This protein binds this small molecule.
Small molecule (SMILES): CC(C)=CCC[N@H+](C)[C@H]1CC=C(C)CC1

Sequence of chain 1.B:
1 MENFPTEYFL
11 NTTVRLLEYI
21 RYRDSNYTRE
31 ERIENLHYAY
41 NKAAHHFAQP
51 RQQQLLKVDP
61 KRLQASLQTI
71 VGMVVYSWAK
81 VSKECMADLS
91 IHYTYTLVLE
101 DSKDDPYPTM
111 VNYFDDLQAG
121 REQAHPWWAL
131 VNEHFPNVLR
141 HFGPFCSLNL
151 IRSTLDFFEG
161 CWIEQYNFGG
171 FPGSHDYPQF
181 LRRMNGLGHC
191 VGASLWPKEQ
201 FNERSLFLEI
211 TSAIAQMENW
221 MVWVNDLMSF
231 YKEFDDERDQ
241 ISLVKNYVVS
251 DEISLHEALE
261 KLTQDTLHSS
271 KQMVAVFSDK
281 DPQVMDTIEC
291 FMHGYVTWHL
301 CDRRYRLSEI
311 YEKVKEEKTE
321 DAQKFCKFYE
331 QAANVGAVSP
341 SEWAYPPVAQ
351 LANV

Binding-site contacts:
Ligand atom C08 contacts residue ASN225 of chain 1.B at 3.4 Å.
Ligand atom C17 contacts residue POP1 of chain 1.F at 3.4 Å.
Ligand atom C10 contacts residue TYR295 of chain 1.B at 3.5 Å (hydrophobic).
Ligand atom C36 contacts residue POP1 of chain 1.F at 3.5 Å.
Ligand atom N35 contacts residue GLY186 of chain 1.B at 3.8 Å.
Ligand atom C10 contacts residue POP1 of chain 1.F at 3.4 Å.
Ligand atom C13 contacts residue TRP298 of chain 1.B at 3.9 Å (hydrophobic).
Ligand atom C02 contacts residue ASN185 of chain 1.B at 3.9 Å.
Ligand atom C03 contacts residue LEU187 of chain 1.B at 4.1 Å (hydrophobic).
Ligand atom N35 contacts residue POP1 of chain 1.F at 3.8 Å.
Ligand atom C36 contacts residue GLY186 of chain 1.B at 3.0 Å.
Ligand atom C05 contacts residue PHE157 of chain 1.B at 4.1 Å (hydrophobic).
Ligand atom C16 contacts residue ILE70 of chain 1.B at 3.8 Å (hydrophobic).
Ligand atom C26 contacts residue THR96 of chain 1.B at 2.9 Å.
Ligand atom C02 contacts residue POP1 of chain 1.F at 3.8 Å.
Ligand atom C25 contacts residue LEU187 of chain 1.B at 3.5 Å (hydrophobic).
Ligand atom C13 contacts residue TYR305 of chain 1.B at 4.1 Å (hydrophobic).
Ligand atom C16 contacts residue MET73 of chain 1.B at 3.2 Å (hydrophobic).
Ligand atom C25 contacts residue THR96 of chain 1.B at 4.0 Å.
Ligand atom C07 contacts residue TYR93 of chain 1.B at 4.2 Å (hydrophobic).
Ligand atom C08 contacts residue TYR305 of chain 1.B at 4.0 Å (hydrophobic).
Ligand atom C26 contacts residue LEU97 of chain 1.B at 3.3 Å (hydrophobic).
Ligand atom C02 contacts residue GLY186 of chain 1.B at 4.2 Å.
Ligand atom C08 contacts residue POP1 of chain 1.F at 3.5 Å.
Ligand atom C01 contacts residue POP1 of chain 1.F at 4.1 Å.
Ligand atom C17 contacts residue TYR305 of chain 1.B at 3.9 Å (hydrophobic).
Ligand atom C07 contacts residue LEU187 of chain 1.B at 3.6 Å (hydrophobic).
Ligand atom C10 contacts residue MET221 of chain 1.B at 3.9 Å (hydrophobic).
Ligand atom C26 contacts residue LEU187 of chain 1.B at 3.9 Å (hydrophobic).
Ligand atom C36 contacts residue MET221 of chain 1.B at 3.5 Å (hydrophobic).
Ligand atom C09 contacts residue TYR295 of chain 1.B at 3.5 Å (hydrophobic).
Ligand atom N35 contacts residue MET221 of chain 1.B at 3.5 Å (h-bond).
Ligand atom C17 contacts residue LEU97 of chain 1.B at 4.1 Å (hydrophobic).
Ligand atom C10 contacts residue ASN225 of chain 1.B at 3.8 Å.
Ligand atom C13 contacts residue POP1 of chain 1.F at 4.1 Å.
Ligand atom C16 contacts residue TRP298 of chain 1.B at 3.7 Å (hydrophobic).
Ligand atom C09 contacts residue ASN225 of chain 1.B at 3.4 Å.
Ligand atom C05 contacts residue LEU187 of chain 1.B at 4.0 Å (hydrophobic).
Ligand atom C36 contacts residue VAL222 of chain 1.B at 4.1 Å (hydrophobic).
Ligand atom C26 contacts residue TYR93 of chain 1.B at 3.6 Å (hydrophobic).